Sequence of chain 3.A:
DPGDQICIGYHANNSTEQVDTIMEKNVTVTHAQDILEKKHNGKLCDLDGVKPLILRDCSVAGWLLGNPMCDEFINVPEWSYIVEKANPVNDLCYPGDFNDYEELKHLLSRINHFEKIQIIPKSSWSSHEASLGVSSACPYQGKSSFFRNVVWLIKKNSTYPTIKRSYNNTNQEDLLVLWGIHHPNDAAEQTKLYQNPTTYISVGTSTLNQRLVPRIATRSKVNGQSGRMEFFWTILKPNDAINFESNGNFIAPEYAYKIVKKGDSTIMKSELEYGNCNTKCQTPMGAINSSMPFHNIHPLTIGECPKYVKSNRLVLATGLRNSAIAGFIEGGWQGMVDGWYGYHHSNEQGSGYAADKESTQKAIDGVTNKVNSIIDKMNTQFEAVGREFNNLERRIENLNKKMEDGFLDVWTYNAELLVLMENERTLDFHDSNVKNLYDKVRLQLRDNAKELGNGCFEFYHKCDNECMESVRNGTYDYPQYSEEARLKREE

Binding-site contacts:
Ligand atom C8 contacts residue SER232 of chain 3.A at 3.6 Å.
Ligand atom N2 contacts residue ASN251 of chain 1.A at 3.1 Å (h-bond).
Ligand atom O5 contacts residue ASN180 of chain 1.A at 2.3 Å (h-bond).
Ligand atom C1 contacts residue ASN251 of chain 1.A at 3.6 Å.
Ligand atom O5 contacts residue ASN251 of chain 1.A at 4.5 Å.
Ligand atom C4 contacts residue SO41 of chain 1.L at 3.3 Å.
Ligand atom O7 contacts residue ALA253 of chain 1.A at 4.4 Å.
Ligand atom N2 contacts residue ALA253 of chain 1.A at 4.5 Å.
Ligand atom C5 contacts residue SO41 of chain 1.L at 4.3 Å.
Ligand atom C3 contacts residue ASN180 of chain 1.A at 3.8 Å.
Ligand atom C8 contacts residue ASN251 of chain 1.A at 4.4 Å.
Ligand atom O7 contacts residue ASN180 of chain 1.A at 3.9 Å.
Ligand atom C6 contacts residue SO41 of chain 1.L at 3.6 Å.
Ligand atom O4 contacts residue SO41 of chain 1.L at 2.3 Å (h-bond).
Ligand atom C6 contacts residue ASN251 of chain 1.A at 4.3 Å.
Ligand atom O3 contacts residue SO41 of chain 1.L at 4.0 Å.
Ligand atom C1 contacts residue ASN180 of chain 1.A at 1.4 Å.
Ligand atom C3 contacts residue SO41 of chain 1.L at 4.3 Å.
Ligand atom C5 contacts residue ASN180 of chain 1.A at 3.6 Å.
Ligand atom N2 contacts residue ASN180 of chain 1.A at 3.1 Å (h-bond).
Ligand atom C3 contacts residue ASN251 of chain 1.A at 3.9 Å.
Ligand atom C8 contacts residue ASP252 of chain 1.A at 4.3 Å.
Ligand atom C2 contacts residue ASN180 of chain 1.A at 2.4 Å.
Ligand atom O4 contacts residue ASN251 of chain 1.A at 4.1 Å.
Ligand atom C4 contacts residue ASN251 of chain 1.A at 4.2 Å.
Ligand atom C4 contacts residue ASN180 of chain 1.A at 4.1 Å.
Ligand atom C7 contacts residue ASN251 of chain 1.A at 4.2 Å.
Ligand atom C7 contacts residue ASN180 of chain 1.A at 3.8 Å.
Ligand atom C2 contacts residue ASN251 of chain 1.A at 3.7 Å.
Ligand atom C8 contacts residue ALA253 of chain 1.A at 4.2 Å (hydrophobic).
Ligand atom C7 contacts residue ALA253 of chain 1.A at 4.3 Å (hydrophobic).
Ligand atom O6 contacts residue SO41 of chain 1.L at 4.3 Å.
Ligand atom C5 contacts residue ASN251 of chain 1.A at 3.6 Å.

Sequence of chain 1.A:
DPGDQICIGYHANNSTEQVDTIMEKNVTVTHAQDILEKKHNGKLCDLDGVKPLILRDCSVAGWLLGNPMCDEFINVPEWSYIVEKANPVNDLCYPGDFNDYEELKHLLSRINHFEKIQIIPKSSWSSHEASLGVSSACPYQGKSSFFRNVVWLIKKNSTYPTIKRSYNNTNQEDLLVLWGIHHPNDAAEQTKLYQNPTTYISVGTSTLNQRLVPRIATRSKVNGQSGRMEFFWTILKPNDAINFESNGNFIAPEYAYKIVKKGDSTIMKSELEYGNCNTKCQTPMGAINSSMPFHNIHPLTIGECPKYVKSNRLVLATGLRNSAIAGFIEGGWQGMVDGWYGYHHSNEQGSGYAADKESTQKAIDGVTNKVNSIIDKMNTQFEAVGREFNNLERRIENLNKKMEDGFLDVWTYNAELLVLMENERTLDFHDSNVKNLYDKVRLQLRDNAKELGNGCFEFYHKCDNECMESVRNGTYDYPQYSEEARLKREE

A protein and the small-molecule ligand that binds it are described below.
Small molecule (SMILES): CC(=O)N[C@@H]1[C@@H](O)[C@H](O)[C@@H](CO)O[C@H]1O